Sequence of chain 1.A:
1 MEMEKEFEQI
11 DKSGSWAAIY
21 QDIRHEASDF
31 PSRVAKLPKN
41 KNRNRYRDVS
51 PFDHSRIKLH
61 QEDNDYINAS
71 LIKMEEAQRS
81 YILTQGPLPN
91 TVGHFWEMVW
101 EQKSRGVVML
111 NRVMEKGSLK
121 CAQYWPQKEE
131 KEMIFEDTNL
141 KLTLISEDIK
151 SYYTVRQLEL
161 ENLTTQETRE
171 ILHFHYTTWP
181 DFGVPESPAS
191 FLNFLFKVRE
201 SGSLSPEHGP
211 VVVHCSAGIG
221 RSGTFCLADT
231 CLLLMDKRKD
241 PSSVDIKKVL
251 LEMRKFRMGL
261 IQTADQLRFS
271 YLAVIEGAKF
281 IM

Binding-site contacts:
Ligand atom N contacts residue ILE145 of chain 1.A at 3.7 Å.
Ligand atom CL contacts residue ARG169 of chain 1.A at 4.3 Å.
Ligand atom C3 contacts residue GLN157 of chain 1.A at 4.1 Å.
Ligand atom S contacts residue ILE145 of chain 1.A at 4.0 Å.
Ligand atom C2 contacts residue GLU170 of chain 1.A at 4.2 Å.
Ligand atom CL contacts residue GLU170 of chain 1.A at 4.0 Å.
Ligand atom C contacts residue ILE145 of chain 1.A at 3.6 Å (hydrophobic).
Ligand atom CL contacts residue GLU159 of chain 1.A at 3.5 Å.
Ligand atom C1 contacts residue ILE145 of chain 1.A at 4.1 Å (hydrophobic).
Ligand atom C contacts residue GLN157 of chain 1.A at 3.9 Å.
Ligand atom C3 contacts residue ILE145 of chain 1.A at 4.3 Å (hydrophobic).
Ligand atom CL contacts residue LEU158 of chain 1.A at 4.4 Å.
Ligand atom C2 contacts residue GLN157 of chain 1.A at 3.1 Å.
Ligand atom O1 contacts residue GLN157 of chain 1.A at 4.1 Å.
Ligand atom C1 contacts residue GLN157 of chain 1.A at 3.0 Å.
Ligand atom S1 contacts residue ILE145 of chain 1.A at 3.6 Å.
Ligand atom O1 contacts residue ILE145 of chain 1.A at 3.8 Å.

A protein and the small-molecule ligand that binds it are described below.
Small molecule (SMILES): NS(=O)(=O)c1ccc(Cl)s1